Binding-site contacts:
Ligand atom N30 contacts residue TYR155 of chain 1.A at 3.7 Å.
Ligand atom C13 contacts residue ASP216 of chain 1.A at 3.3 Å.
Ligand atom N30 contacts residue ALA103 of chain 1.A at 3.6 Å.
Ligand atom O14 contacts residue ASP216 of chain 1.A at 2.8 Å (salt-bridge).
Ligand atom C29 contacts residue TYR155 of chain 1.A at 3.7 Å (hydrophobic).
Ligand atom C22 contacts residue VAL137 of chain 1.A at 3.7 Å (hydrophobic).
Ligand atom C29 contacts residue MET156 of chain 1.A at 3.6 Å (hydrophobic).
Ligand atom C9 contacts residue ARG84 of chain 1.A at 3.5 Å.
Ligand atom C7 contacts residue GLY88 of chain 1.A at 3.5 Å.
Ligand atom C8 contacts residue GLU89 of chain 1.A at 3.5 Å.
Ligand atom C8 contacts residue ARG84 of chain 1.A at 3.6 Å.
Ligand atom N23 contacts residue GLU154 of chain 1.A at 2.8 Å (salt-bridge).
Ligand atom O3 contacts residue ALA86 of chain 1.A at 3.1 Å (h-bond).
Ligand atom C25 contacts residue ALA103 of chain 1.A at 3.5 Å (hydrophobic).
Ligand atom C25 contacts residue LEU205 of chain 1.A at 3.5 Å (hydrophobic).
Ligand atom N30 contacts residue MET156 of chain 1.A at 2.9 Å (h-bond).
Ligand atom O3 contacts residue GLY88 of chain 1.A at 3.1 Å (h-bond).
Ligand atom C27 contacts residue LEU205 of chain 1.A at 3.6 Å (hydrophobic).
Ligand atom C25 contacts residue MET156 of chain 1.A at 3.8 Å (hydrophobic).
Ligand atom C29 contacts residue PHE368 of chain 1.A at 3.6 Å (hydrophobic).
Ligand atom O14 contacts residue LYS105 of chain 1.A at 3.2 Å (salt-bridge).
Ligand atom C26 contacts residue LEU205 of chain 1.A at 3.4 Å (hydrophobic).
Ligand atom O4 contacts residue PHE87 of chain 1.A at 3.1 Å.
Ligand atom N23 contacts residue ALA103 of chain 1.A at 3.7 Å.
Ligand atom O3 contacts residue GLY85 of chain 1.A at 3.5 Å.
Ligand atom S20 contacts residue ASP216 of chain 1.A at 3.3 Å (salt-bridge).
Ligand atom C8 contacts residue GLY88 of chain 1.A at 3.4 Å.
Ligand atom C28 contacts residue PHE368 of chain 1.A at 3.7 Å (hydrophobic).
Ligand atom C8 contacts residue GLY85 of chain 1.A at 3.6 Å.
Ligand atom C9 contacts residue VAL90 of chain 1.A at 3.5 Å (hydrophobic).
Ligand atom N17 contacts residue VAL90 of chain 1.A at 3.7 Å.
Ligand atom C25 contacts residue GLU154 of chain 1.A at 3.7 Å.
Ligand atom C21 contacts residue LEU205 of chain 1.A at 3.7 Å (hydrophobic).
Ligand atom C12 contacts residue ASP216 of chain 1.A at 3.4 Å.
Ligand atom O3 contacts residue PHE87 of chain 1.A at 2.7 Å (h-bond).
Ligand atom C1 contacts residue ALA86 of chain 1.A at 3.5 Å (hydrophobic).
Ligand atom C19 contacts residue ALA215 of chain 1.A at 3.7 Å (hydrophobic).
Ligand atom C19 contacts residue MET153 of chain 1.A at 3.7 Å (hydrophobic).
Ligand atom C16 contacts residue VAL90 of chain 1.A at 3.7 Å (hydrophobic).
Ligand atom N15 contacts residue VAL90 of chain 1.A at 3.3 Å.

Sequence of chain 1.A:
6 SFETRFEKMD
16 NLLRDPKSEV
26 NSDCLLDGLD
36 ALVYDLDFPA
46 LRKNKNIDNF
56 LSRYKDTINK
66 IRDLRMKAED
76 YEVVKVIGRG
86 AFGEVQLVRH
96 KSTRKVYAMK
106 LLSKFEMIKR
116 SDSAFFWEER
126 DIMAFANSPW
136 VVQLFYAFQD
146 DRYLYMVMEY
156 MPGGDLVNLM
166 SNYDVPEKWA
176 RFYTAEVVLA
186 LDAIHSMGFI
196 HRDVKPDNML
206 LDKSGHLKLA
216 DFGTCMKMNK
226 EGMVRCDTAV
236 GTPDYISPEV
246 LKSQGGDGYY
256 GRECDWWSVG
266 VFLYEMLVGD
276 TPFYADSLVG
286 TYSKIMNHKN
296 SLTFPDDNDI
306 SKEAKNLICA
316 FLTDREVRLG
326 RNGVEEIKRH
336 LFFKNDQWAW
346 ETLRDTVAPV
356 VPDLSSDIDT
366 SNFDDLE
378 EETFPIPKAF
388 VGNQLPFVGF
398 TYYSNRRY

This protein binds this small molecule.
Small molecule (SMILES): CS(=O)(=O)Nc1cccc(CC(=O)Nc2nc(-c3c[nH]c4ncccc34)cs2)c1